Sequence of chain 9.A:
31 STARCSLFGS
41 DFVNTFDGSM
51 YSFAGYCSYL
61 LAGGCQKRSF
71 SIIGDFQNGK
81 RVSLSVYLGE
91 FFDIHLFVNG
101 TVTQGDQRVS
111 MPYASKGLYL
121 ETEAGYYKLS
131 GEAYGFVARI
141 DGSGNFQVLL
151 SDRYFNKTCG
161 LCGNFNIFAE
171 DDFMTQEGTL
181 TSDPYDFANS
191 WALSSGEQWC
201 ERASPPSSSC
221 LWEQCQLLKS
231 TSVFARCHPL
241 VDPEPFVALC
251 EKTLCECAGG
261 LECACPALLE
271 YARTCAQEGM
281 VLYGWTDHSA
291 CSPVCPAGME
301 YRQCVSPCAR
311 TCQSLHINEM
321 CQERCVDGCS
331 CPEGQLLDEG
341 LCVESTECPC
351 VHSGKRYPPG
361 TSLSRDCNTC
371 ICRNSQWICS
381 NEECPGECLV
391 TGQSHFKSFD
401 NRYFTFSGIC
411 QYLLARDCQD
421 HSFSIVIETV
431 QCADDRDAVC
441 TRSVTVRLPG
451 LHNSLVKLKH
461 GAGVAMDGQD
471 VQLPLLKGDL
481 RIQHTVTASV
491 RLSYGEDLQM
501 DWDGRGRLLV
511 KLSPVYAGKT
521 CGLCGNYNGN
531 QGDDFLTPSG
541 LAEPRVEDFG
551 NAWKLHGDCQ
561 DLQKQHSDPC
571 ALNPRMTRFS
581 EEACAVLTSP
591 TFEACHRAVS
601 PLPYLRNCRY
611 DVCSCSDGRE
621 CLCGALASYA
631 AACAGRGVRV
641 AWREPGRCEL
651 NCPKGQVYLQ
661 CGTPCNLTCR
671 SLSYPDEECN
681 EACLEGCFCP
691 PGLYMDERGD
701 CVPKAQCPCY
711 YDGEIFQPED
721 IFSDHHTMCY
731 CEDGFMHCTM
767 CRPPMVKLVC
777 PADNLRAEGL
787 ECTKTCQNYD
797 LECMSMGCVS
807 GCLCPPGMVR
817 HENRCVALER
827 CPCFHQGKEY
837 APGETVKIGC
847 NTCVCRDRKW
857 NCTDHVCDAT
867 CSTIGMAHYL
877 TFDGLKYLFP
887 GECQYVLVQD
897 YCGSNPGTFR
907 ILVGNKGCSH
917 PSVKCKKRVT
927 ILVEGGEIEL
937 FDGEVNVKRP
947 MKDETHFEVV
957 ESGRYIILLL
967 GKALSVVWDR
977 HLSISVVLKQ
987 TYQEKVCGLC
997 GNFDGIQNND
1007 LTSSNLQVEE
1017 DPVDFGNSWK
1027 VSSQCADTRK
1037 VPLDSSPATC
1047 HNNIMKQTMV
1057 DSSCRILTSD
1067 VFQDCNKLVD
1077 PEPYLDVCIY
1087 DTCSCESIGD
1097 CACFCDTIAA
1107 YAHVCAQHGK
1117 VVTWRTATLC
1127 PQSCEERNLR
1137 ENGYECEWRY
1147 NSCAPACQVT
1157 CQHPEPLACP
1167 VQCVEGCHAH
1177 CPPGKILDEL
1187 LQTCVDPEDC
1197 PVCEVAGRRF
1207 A

A small-molecule ligand and the protein it binds are described below.
Small molecule (SMILES): CC(=O)N[C@@H]1[C@@H](O)[C@H](O)[C@@H](CO)O[C@H]1O

Binding-site contacts:
Ligand atom C7 contacts residue ASN156 of chain 9.A at 3.5 Å.
Ligand atom O7 contacts residue ASN156 of chain 9.A at 3.7 Å.
Ligand atom C4 contacts residue ASN156 of chain 9.A at 4.2 Å.
Ligand atom C2 contacts residue ASN156 of chain 9.A at 2.4 Å.
Ligand atom C8 contacts residue ASN166 of chain 9.A at 4.0 Å.
Ligand atom C3 contacts residue ASN156 of chain 9.A at 3.8 Å.
Ligand atom N2 contacts residue ASN156 of chain 9.A at 2.9 Å (h-bond).
Ligand atom C1 contacts residue ASN156 of chain 9.A at 1.4 Å.
Ligand atom O5 contacts residue ASN156 of chain 9.A at 2.3 Å (h-bond).
Ligand atom C5 contacts residue ASN156 of chain 9.A at 3.6 Å.